Sequence of chain 1.D:
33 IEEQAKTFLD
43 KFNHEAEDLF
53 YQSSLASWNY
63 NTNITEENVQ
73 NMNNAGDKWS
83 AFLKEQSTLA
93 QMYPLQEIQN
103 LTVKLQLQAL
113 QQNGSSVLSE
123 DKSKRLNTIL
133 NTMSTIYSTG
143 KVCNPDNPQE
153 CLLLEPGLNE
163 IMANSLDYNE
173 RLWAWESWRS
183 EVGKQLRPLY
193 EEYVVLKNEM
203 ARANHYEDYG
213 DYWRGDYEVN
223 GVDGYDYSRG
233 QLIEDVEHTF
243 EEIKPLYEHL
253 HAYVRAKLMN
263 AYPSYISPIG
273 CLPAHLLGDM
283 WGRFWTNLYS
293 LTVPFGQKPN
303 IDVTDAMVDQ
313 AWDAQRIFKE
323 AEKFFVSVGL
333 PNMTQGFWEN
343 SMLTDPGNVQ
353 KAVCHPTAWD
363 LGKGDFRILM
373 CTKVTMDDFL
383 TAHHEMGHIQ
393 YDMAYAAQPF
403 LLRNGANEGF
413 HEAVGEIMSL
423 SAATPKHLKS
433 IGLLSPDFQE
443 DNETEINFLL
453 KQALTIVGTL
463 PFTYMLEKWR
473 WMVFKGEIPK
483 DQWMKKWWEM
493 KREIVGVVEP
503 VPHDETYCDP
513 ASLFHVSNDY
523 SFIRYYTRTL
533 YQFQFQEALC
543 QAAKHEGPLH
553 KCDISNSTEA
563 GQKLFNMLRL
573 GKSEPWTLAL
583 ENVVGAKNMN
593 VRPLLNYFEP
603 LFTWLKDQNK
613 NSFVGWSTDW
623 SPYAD

The protein below binds the small molecule below.
Small molecule (SMILES): CC(=O)N[C@H]1[C@H](O[C@H]2[C@H](O)[C@@H](NC(C)=O)CO[C@@H]2CO)O[C@H](CO)[C@@H](O)[C@@H]1O

Binding-site contacts:
Ligand atom C5 contacts residue ASN102 of chain 1.D at 3.7 Å.
Ligand atom C7 contacts residue LYS38 of chain 1.D at 3.9 Å.
Ligand atom C2 contacts residue LYS38 of chain 1.D at 4.0 Å.
Ligand atom C8 contacts residue LYS38 of chain 1.D at 3.7 Å.
Ligand atom O5 contacts residue ASN102 of chain 1.D at 2.4 Å (h-bond).
Ligand atom C4 contacts residue ASN102 of chain 1.D at 4.3 Å.
Ligand atom C1 contacts residue ASN102 of chain 1.D at 1.4 Å.
Ligand atom C2 contacts residue ASN102 of chain 1.D at 2.6 Å.
Ligand atom C1 contacts residue LYS38 of chain 1.D at 3.9 Å.
Ligand atom C3 contacts residue ASN102 of chain 1.D at 3.8 Å.
Ligand atom O7 contacts residue THR104 of chain 1.D at 4.4 Å.
Ligand atom C7 contacts residue ASN102 of chain 1.D at 4.0 Å.
Ligand atom O6 contacts residue ASN102 of chain 1.D at 3.9 Å.
Ligand atom N2 contacts residue ASN102 of chain 1.D at 2.9 Å (h-bond).
Ligand atom N2 contacts residue LYS38 of chain 1.D at 3.1 Å (salt-bridge).